Sequence of chain 1.B:
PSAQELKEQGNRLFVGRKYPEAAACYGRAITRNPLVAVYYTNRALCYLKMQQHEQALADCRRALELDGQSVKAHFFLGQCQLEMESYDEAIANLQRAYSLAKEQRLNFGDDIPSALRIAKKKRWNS

Binding-site contacts:
Ligand atom CG1 contacts residue ASN44 of chain 1.B at 3.9 Å.
Ligand atom SD contacts residue VAL17 of chain 1.B at 4.0 Å.
Ligand atom O contacts residue LYS74 of chain 1.B at 3.0 Å (salt-bridge).
Ligand atom CG1 contacts residue PHE16 of chain 1.B at 3.7 Å (hydrophobic).
Ligand atom CB contacts residue ASN44 of chain 1.B at 3.6 Å.
Ligand atom O contacts residue LEU47 of chain 1.B at 3.7 Å.
Ligand atom C contacts residue LYS74 of chain 1.B at 3.9 Å.
Ligand atom CA contacts residue ASN44 of chain 1.B at 3.8 Å.
Ligand atom OD2 contacts residue VAL40 of chain 1.B at 3.9 Å.
Ligand atom SD contacts residue PHE16 of chain 1.B at 3.8 Å.
Ligand atom CA contacts residue PHE110 of chain 1.B at 3.9 Å (hydrophobic).
Ligand atom C contacts residue LYS74 of chain 1.B at 3.9 Å.
Ligand atom C contacts residue ASN13 of chain 1.B at 3.5 Å.
Ligand atom N contacts residue ASN44 of chain 1.B at 2.9 Å (h-bond).
Ligand atom CB contacts residue TYR28 of chain 1.B at 3.6 Å (hydrophobic).
Ligand atom CB contacts residue ASN13 of chain 1.B at 3.7 Å.
Ligand atom CB contacts residue VAL40 of chain 1.B at 3.5 Å (hydrophobic).
Ligand atom CG2 contacts residue ASP113 of chain 1.B at 3.6 Å.
Ligand atom CG2 contacts residue TYR28 of chain 1.B at 3.8 Å (hydrophobic).
Ligand atom O contacts residue LYS74 of chain 1.B at 2.7 Å (salt-bridge).
Ligand atom CD1 contacts residue VAL73 of chain 1.B at 3.9 Å (hydrophobic).
Ligand atom O contacts residue LYS74 of chain 1.B at 3.4 Å.
Ligand atom O contacts residue PHE78 of chain 1.B at 3.3 Å.
Ligand atom CG2 contacts residue ASN13 of chain 1.B at 3.6 Å.
Ligand atom C contacts residue ASN44 of chain 1.B at 3.6 Å.
Ligand atom CB contacts residue ASN44 of chain 1.B at 3.8 Å.
Ligand atom CB contacts residue PHE110 of chain 1.B at 3.8 Å (hydrophobic).
Ligand atom CA contacts residue LYS74 of chain 1.B at 3.9 Å.
Ligand atom OD1 contacts residue LYS74 of chain 1.B at 2.8 Å (salt-bridge).
Ligand atom N contacts residue LEU47 of chain 1.B at 3.9 Å.
Ligand atom CG1 contacts residue TYR28 of chain 1.B at 3.4 Å (hydrophobic).
Ligand atom C contacts residue LYS9 of chain 1.B at 3.3 Å.
Ligand atom CG contacts residue LYS74 of chain 1.B at 3.4 Å.
Ligand atom CG1 contacts residue PHE77 of chain 1.B at 3.6 Å (hydrophobic).
Ligand atom CD1 contacts residue PHE110 of chain 1.B at 3.9 Å (hydrophobic).
Ligand atom O contacts residue LYS9 of chain 1.B at 2.7 Å (salt-bridge).
Ligand atom N contacts residue PHE110 of chain 1.B at 3.7 Å.
Ligand atom OD2 contacts residue LYS74 of chain 1.B at 3.2 Å.
Ligand atom CA contacts residue ASN44 of chain 1.B at 3.5 Å.
Ligand atom C contacts residue ASN44 of chain 1.B at 3.8 Å.

This small molecule binds to this protein.
Small molecule (SMILES): CC[C@H](C)[C@H](NC(=O)[C@H](CO)NC(C)=O)C(=O)N[C@@H](CC(=O)O)C(=O)N[C@@H](CCSC)C(=O)N[C@H](C(=O)N[C@H](C=O)CC(=O)O)C(C)C